Sequence of chain 1.B:
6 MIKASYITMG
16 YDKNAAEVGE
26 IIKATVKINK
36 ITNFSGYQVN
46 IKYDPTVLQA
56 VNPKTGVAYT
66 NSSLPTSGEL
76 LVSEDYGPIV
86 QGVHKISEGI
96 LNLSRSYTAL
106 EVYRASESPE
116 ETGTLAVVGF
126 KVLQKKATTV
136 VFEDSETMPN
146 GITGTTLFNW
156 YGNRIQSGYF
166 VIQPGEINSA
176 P

A small-molecule ligand and the protein it binds are described below.
Small molecule (SMILES): OCCCO

Binding-site contacts:
Ligand atom C2 contacts residue LEU105 of chain 1.B at 4.1 Å (hydrophobic).
Ligand atom C3 contacts residue GLU106 of chain 1.B at 3.1 Å.
Ligand atom O1 contacts residue ARG109 of chain 1.B at 3.2 Å (salt-bridge).
Ligand atom O3 contacts residue LEU105 of chain 1.B at 3.5 Å (h-bond).
Ligand atom O1 contacts residue LEU105 of chain 1.B at 3.9 Å.
Ligand atom C3 contacts residue ALA104 of chain 1.B at 4.5 Å (hydrophobic).
Ligand atom C3 contacts residue LEU105 of chain 1.B at 3.5 Å (hydrophobic).
Ligand atom O3 contacts residue ALA104 of chain 1.B at 4.1 Å.
Ligand atom O3 contacts residue GLU106 of chain 1.B at 3.3 Å (salt-bridge).
Ligand atom O1 contacts residue TYR156 of chain 1.B at 4.3 Å.
Ligand atom C1 contacts residue LEU105 of chain 1.B at 3.6 Å (hydrophobic).
Ligand atom C1 contacts residue ARG109 of chain 1.B at 4.3 Å.
Ligand atom O3 contacts residue THR103 of chain 1.B at 4.3 Å.